Sequence of chain 1.C:
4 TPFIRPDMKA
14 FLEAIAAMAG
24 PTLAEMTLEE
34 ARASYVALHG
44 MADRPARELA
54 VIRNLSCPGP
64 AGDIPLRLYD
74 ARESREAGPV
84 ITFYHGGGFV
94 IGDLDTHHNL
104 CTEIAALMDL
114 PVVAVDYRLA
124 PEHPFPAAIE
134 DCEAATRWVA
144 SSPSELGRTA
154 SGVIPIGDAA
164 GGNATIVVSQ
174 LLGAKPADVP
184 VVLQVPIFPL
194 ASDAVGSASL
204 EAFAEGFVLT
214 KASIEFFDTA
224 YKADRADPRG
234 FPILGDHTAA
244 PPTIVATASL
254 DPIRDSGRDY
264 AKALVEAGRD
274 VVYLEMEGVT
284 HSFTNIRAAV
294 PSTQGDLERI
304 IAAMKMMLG

Binding-site contacts:
Ligand atom N1 contacts residue LEU212 of chain 1.C at 4.4 Å.
Ligand atom C4 contacts residue ILE217 of chain 1.C at 3.5 Å (hydrophobic).
Ligand atom C1 contacts residue ILE217 of chain 1.C at 4.3 Å (hydrophobic).
Ligand atom C3 contacts residue ILE256 of chain 1.C at 4.4 Å (hydrophobic).
Ligand atom N1 contacts residue PHE220 of chain 1.C at 4.3 Å.
Ligand atom C3 contacts residue LEU193 of chain 1.C at 3.5 Å (hydrophobic).
Ligand atom OH contacts residue NPO1 of chain 1.OA at 4.2 Å.
Ligand atom O3 contacts residue ALA163 of chain 1.C at 4.2 Å.
Ligand atom C5 contacts residue ASP221 of chain 1.C at 3.2 Å.
Ligand atom O2 contacts residue GLY91 of chain 1.C at 3.2 Å.
Ligand atom C1 contacts residue PHE220 of chain 1.C at 4.4 Å (hydrophobic).
Ligand atom OH contacts residue ILE217 of chain 1.C at 3.5 Å.
Ligand atom C5 contacts residue ILE217 of chain 1.C at 3.8 Å (hydrophobic).
Ligand atom O3 contacts residue HIS284 of chain 1.C at 4.0 Å.
Ligand atom N1 contacts residue GLY91 of chain 1.C at 4.3 Å.
Ligand atom O3 contacts residue ALA162 of chain 1.C at 3.8 Å.
Ligand atom C4 contacts residue ASP221 of chain 1.C at 3.2 Å.
Ligand atom O2 contacts residue PHE220 of chain 1.C at 3.4 Å.
Ligand atom C5 contacts residue NPO1 of chain 1.OA at 3.1 Å.
Ligand atom O2 contacts residue GLY90 of chain 1.C at 4.4 Å.
Ligand atom O2 contacts residue NPO1 of chain 1.OA at 3.4 Å (h-bond).
Ligand atom C2 contacts residue LEU193 of chain 1.C at 3.8 Å (hydrophobic).
Ligand atom C6 contacts residue PHE220 of chain 1.C at 3.7 Å (hydrophobic).
Ligand atom C2 contacts residue NPO1 of chain 1.OA at 4.3 Å.
Ligand atom C4 contacts residue LEU193 of chain 1.C at 4.3 Å (hydrophobic).
Ligand atom C5 contacts residue PHE220 of chain 1.C at 3.9 Å (hydrophobic).
Ligand atom OH contacts residue ASP221 of chain 1.C at 2.5 Å (salt-bridge).
Ligand atom O3 contacts residue NPO1 of chain 1.OA at 4.0 Å.
Ligand atom C2 contacts residue ILE256 of chain 1.C at 4.0 Å (hydrophobic).
Ligand atom C4 contacts residue NPO1 of chain 1.OA at 3.9 Å.
Ligand atom C6 contacts residue GLY91 of chain 1.C at 4.3 Å.
Ligand atom C1 contacts residue NPO1 of chain 1.OA at 3.3 Å.
Ligand atom N1 contacts residue NPO1 of chain 1.OA at 3.4 Å (h-bond).
Ligand atom O3 contacts residue ILE256 of chain 1.C at 3.6 Å.
Ligand atom C3 contacts residue ILE217 of chain 1.C at 3.8 Å (hydrophobic).
Ligand atom O3 contacts residue LEU212 of chain 1.C at 4.0 Å.
Ligand atom OH contacts residue ARG228 of chain 1.C at 4.1 Å.
Ligand atom C6 contacts residue ILE217 of chain 1.C at 4.5 Å (hydrophobic).
Ligand atom C6 contacts residue NPO1 of chain 1.OA at 3.1 Å.
Ligand atom C2 contacts residue ILE217 of chain 1.C at 4.1 Å (hydrophobic).

The protein below binds the small molecule below.
Small molecule (SMILES): O=[N+]([O-])c1ccc(O)cc1